Sequence of chain 1.B:
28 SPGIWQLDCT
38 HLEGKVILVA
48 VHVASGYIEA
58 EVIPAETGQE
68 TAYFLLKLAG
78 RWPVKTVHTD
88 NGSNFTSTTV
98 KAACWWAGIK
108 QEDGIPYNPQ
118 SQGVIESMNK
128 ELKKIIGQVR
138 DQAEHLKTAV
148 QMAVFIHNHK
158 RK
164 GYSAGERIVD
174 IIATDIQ

Sequence of chain 1.A:
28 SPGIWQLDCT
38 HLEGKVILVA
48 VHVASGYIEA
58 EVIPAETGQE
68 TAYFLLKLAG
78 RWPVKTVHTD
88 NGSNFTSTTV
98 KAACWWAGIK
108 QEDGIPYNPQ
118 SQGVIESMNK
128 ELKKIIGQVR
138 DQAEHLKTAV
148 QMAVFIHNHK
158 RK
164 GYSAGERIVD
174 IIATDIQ

Binding-site contacts:
Ligand atom C8 contacts residue GLN66 of chain 1.A at 3.6 Å.
Ligand atom O38 contacts residue GLU141 of chain 1.B at 2.8 Å (salt-bridge).
Ligand atom C12 contacts residue THR145 of chain 1.B at 3.5 Å.
Ligand atom C1 contacts residue ASP138 of chain 1.B at 3.6 Å.
Ligand atom C6 contacts residue ALA99 of chain 1.A at 3.7 Å (hydrophobic).
Ligand atom C22 contacts residue THR145 of chain 1.B at 3.6 Å.
Ligand atom O35 contacts residue THR145 of chain 1.B at 2.7 Å (h-bond).
Ligand atom O40 contacts residue HIS142 of chain 1.B at 3.2 Å.
Ligand atom C3 contacts residue GLN139 of chain 1.B at 3.2 Å.
Ligand atom C17 contacts residue THR145 of chain 1.B at 3.1 Å.
Ligand atom C4 contacts residue GLU141 of chain 1.B at 3.7 Å.
Ligand atom C26 contacts residue ALA69 of chain 1.A at 3.6 Å (hydrophobic).
Ligand atom O39 contacts residue GLU67 of chain 1.A at 3.2 Å.
Ligand atom C7 contacts residue MET149 of chain 1.B at 3.6 Å (hydrophobic).
Ligand atom C22 contacts residue GLU141 of chain 1.B at 3.4 Å.
Ligand atom O42 contacts residue ALA69 of chain 1.A at 3.4 Å.
Ligand atom N33 contacts residue GLN139 of chain 1.B at 2.8 Å (h-bond).
Ligand atom C21 contacts residue GLN139 of chain 1.B at 3.7 Å.
Ligand atom O40 contacts residue THR145 of chain 1.B at 2.8 Å (h-bond).
Ligand atom O35 contacts residue GLU141 of chain 1.B at 3.3 Å (salt-bridge).
Ligand atom C27 contacts residue GLN139 of chain 1.B at 3.6 Å.
Ligand atom C23 contacts residue GLU67 of chain 1.A at 3.4 Å.
Ligand atom O41 contacts residue TYR70 of chain 1.A at 3.4 Å.
Ligand atom C31 contacts residue TYR70 of chain 1.A at 3.7 Å (hydrophobic).
Ligand atom O42 contacts residue ALA100 of chain 1.A at 3.6 Å.
Ligand atom O35 contacts residue HIS142 of chain 1.B at 2.9 Å (h-bond).
Ligand atom C24 contacts residue THR145 of chain 1.B at 3.2 Å.
Ligand atom C1 contacts residue ALA140 of chain 1.B at 3.6 Å (hydrophobic).
Ligand atom C7 contacts residue GLN139 of chain 1.B at 3.7 Å.
Ligand atom O39 contacts residue GLN66 of chain 1.A at 3.4 Å.
Ligand atom C2 contacts residue ALA140 of chain 1.B at 3.7 Å (hydrophobic).
Ligand atom C1 contacts residue GLN139 of chain 1.B at 3.7 Å.
Ligand atom C2 contacts residue GLU141 of chain 1.B at 3.5 Å.
Ligand atom C3 contacts residue ALA140 of chain 1.B at 3.7 Å (hydrophobic).
Ligand atom O41 contacts residue GLN66 of chain 1.A at 3.6 Å.
Ligand atom C31 contacts residue GLU67 of chain 1.A at 3.3 Å.
Ligand atom C16 contacts residue GLN66 of chain 1.A at 3.5 Å.
Ligand atom C17 contacts residue GLN66 of chain 1.A at 3.6 Å.
Ligand atom C11 contacts residue GLN139 of chain 1.B at 3.6 Å.
Ligand atom O35 contacts residue ALA140 of chain 1.B at 3.4 Å.

A small-molecule ligand and the protein it binds are described below.
Small molecule (SMILES): C=CC[NH+](Cc1ccccc1C(=O)NCc1ccc(OC)cc1)Cc1ccc2c(c1C(=O)O)OC[C@H](CCC(=O)O)O2